Binding-site contacts:
Ligand atom C3 contacts residue SER403 of chain 1.A at 4.3 Å.
Ligand atom N2 contacts residue ASN529 of chain 1.A at 2.9 Å (h-bond).
Ligand atom C1 contacts residue ASN529 of chain 1.A at 1.4 Å.
Ligand atom C8 contacts residue SER403 of chain 1.A at 3.1 Å.
Ligand atom C3 contacts residue ASN529 of chain 1.A at 3.8 Å.
Ligand atom C7 contacts residue LYS399 of chain 1.A at 4.1 Å.
Ligand atom O7 contacts residue ASN529 of chain 1.A at 3.1 Å (h-bond).
Ligand atom O6 contacts residue ASN529 of chain 1.A at 4.5 Å.
Ligand atom C8 contacts residue SER528 of chain 1.A at 3.9 Å.
Ligand atom C4 contacts residue ASN529 of chain 1.A at 4.2 Å.
Ligand atom C7 contacts residue SER528 of chain 1.A at 4.5 Å.
Ligand atom C7 contacts residue SER403 of chain 1.A at 3.6 Å.
Ligand atom C7 contacts residue ASN529 of chain 1.A at 3.2 Å.
Ligand atom N2 contacts residue SER403 of chain 1.A at 3.5 Å (h-bond).
Ligand atom C2 contacts residue ASN529 of chain 1.A at 2.4 Å.
Ligand atom O7 contacts residue LYS399 of chain 1.A at 4.0 Å.
Ligand atom O7 contacts residue SER528 of chain 1.A at 4.3 Å.
Ligand atom O3 contacts residue SER403 of chain 1.A at 3.7 Å.
Ligand atom C5 contacts residue ASN529 of chain 1.A at 3.6 Å.
Ligand atom C8 contacts residue ASP526 of chain 1.A at 3.7 Å.
Ligand atom C8 contacts residue ASN529 of chain 1.A at 4.4 Å.
Ligand atom O5 contacts residue ASN529 of chain 1.A at 2.3 Å (h-bond).
Ligand atom C8 contacts residue LYS399 of chain 1.A at 3.5 Å.

This protein binds this small molecule.
Small molecule (SMILES): CC(=O)N[C@@H]1[C@@H](O)[C@H](O)[C@@H](CO)O[C@H]1O

Sequence of chain 1.A:
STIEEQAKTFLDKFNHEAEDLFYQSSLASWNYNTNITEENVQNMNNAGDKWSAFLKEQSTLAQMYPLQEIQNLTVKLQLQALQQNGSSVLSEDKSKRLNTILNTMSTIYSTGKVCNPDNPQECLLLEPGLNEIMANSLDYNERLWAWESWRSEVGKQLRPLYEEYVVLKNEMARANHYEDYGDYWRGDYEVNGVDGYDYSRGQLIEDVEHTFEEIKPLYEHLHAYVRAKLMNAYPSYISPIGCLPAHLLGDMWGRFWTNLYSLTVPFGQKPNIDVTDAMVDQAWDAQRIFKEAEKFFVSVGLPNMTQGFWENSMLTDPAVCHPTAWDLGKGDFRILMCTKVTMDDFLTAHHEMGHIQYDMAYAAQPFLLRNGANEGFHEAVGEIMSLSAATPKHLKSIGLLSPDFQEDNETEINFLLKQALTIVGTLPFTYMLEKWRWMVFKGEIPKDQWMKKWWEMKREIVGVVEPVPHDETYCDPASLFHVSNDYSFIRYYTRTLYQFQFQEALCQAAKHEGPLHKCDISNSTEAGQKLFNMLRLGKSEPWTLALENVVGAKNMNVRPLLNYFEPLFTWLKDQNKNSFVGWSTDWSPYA